Binding-site contacts:
Ligand atom C8 contacts residue GLN278 of chain 34.C at 3.6 Å.
Ligand atom C10 contacts residue GLN278 of chain 34.C at 4.0 Å.
Ligand atom C6 contacts residue ASN272 of chain 34.C at 3.7 Å.
Ligand atom O7 contacts residue LEU62 of chain 34.C at 4.0 Å.
Ligand atom O9 contacts residue LEU67 of chain 34.C at 3.4 Å.
Ligand atom C11 contacts residue PHE75 of chain 34.D at 3.3 Å (hydrophobic).
Ligand atom C11 contacts residue SER274 of chain 34.C at 4.1 Å.
Ligand atom C11 contacts residue PHE65 of chain 34.C at 3.4 Å (hydrophobic).
Ligand atom O1B contacts residue SER274 of chain 34.C at 2.9 Å (h-bond).
Ligand atom C11 contacts residue GLN278 of chain 34.C at 3.5 Å.
Ligand atom C6 contacts residue LYS68 of chain 34.C at 4.2 Å.
Ligand atom O9 contacts residue GLN278 of chain 34.C at 3.9 Å.
Ligand atom N5 contacts residue GLN278 of chain 34.C at 3.7 Å.
Ligand atom C9 contacts residue GLN278 of chain 34.C at 3.1 Å.
Ligand atom O8 contacts residue THR276 of chain 34.C at 3.6 Å.
Ligand atom C10 contacts residue PHE75 of chain 34.D at 4.1 Å (hydrophobic).
Ligand atom C1 contacts residue LYS68 of chain 34.C at 3.6 Å.
Ligand atom C11 contacts residue ASN272 of chain 34.C at 3.6 Å.
Ligand atom C1 contacts residue THR276 of chain 34.C at 3.2 Å.
Ligand atom C10 contacts residue ASN272 of chain 34.C at 3.9 Å.
Ligand atom O8 contacts residue ASN272 of chain 34.C at 3.4 Å (h-bond).
Ligand atom O1A contacts residue ASN272 of chain 34.C at 3.6 Å (h-bond).
Ligand atom C9 contacts residue LEU67 of chain 34.C at 4.1 Å (hydrophobic).
Ligand atom C11 contacts residue HIS138 of chain 34.B at 3.1 Å.
Ligand atom O1B contacts residue THR276 of chain 34.C at 3.5 Å (h-bond).
Ligand atom C1 contacts residue SER274 of chain 34.C at 4.1 Å.
Ligand atom O10 contacts residue PHE75 of chain 34.D at 3.8 Å.
Ligand atom N5 contacts residue ASN272 of chain 34.C at 3.2 Å (h-bond).
Ligand atom O9 contacts residue LYS68 of chain 34.C at 2.9 Å (salt-bridge).
Ligand atom C9 contacts residue LYS68 of chain 34.C at 3.8 Å.
Ligand atom C7 contacts residue GLN278 of chain 34.C at 3.8 Å.
Ligand atom O1A contacts residue THR276 of chain 34.C at 2.3 Å (h-bond).
Ligand atom O1B contacts residue LYS68 of chain 34.C at 3.9 Å.
Ligand atom O8 contacts residue LYS68 of chain 34.C at 3.4 Å.
Ligand atom O1A contacts residue LYS68 of chain 34.C at 2.8 Å.
Ligand atom C1 contacts residue ASN272 of chain 34.C at 4.1 Å.
Ligand atom C5 contacts residue ASN272 of chain 34.C at 4.1 Å.
Ligand atom C11 contacts residue THR276 of chain 34.C at 3.3 Å.
Ligand atom O8 contacts residue GLN278 of chain 34.C at 3.4 Å (h-bond).
Ligand atom C11 contacts residue PHE270 of chain 34.C at 3.8 Å (hydrophobic).

A protein and the small-molecule ligand that binds it are described below.
Small molecule (SMILES): CC(=O)N[C@H]1[C@H]([C@H](O)[C@H](O)CO)O[C@@](O[C@H](CO)[C@@H](O)[C@@H]2O[C@@H](C(=O)O)C[C@H](O)[C@H]2NC(C)=O)(C(=O)O)C[C@@H]1O

Sequence of chain 34.D:
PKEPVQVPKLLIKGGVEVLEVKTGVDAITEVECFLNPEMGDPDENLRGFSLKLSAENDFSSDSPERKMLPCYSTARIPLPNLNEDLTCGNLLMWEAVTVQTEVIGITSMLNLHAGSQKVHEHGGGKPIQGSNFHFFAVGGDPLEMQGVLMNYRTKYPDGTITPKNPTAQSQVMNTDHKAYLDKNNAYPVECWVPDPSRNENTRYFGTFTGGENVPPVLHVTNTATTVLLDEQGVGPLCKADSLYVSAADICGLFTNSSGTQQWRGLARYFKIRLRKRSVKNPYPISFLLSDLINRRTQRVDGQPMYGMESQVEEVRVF

Sequence of chain 34.B:
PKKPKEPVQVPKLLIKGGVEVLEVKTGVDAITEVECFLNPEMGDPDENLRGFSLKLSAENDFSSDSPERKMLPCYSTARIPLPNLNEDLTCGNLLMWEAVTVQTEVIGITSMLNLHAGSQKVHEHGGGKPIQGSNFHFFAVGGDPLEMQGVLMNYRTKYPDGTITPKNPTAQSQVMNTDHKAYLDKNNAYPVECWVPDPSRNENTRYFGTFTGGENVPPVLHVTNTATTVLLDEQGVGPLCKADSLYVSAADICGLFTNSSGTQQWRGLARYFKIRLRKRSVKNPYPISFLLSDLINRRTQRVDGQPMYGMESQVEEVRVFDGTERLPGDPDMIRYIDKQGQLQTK

Sequence of chain 34.C:
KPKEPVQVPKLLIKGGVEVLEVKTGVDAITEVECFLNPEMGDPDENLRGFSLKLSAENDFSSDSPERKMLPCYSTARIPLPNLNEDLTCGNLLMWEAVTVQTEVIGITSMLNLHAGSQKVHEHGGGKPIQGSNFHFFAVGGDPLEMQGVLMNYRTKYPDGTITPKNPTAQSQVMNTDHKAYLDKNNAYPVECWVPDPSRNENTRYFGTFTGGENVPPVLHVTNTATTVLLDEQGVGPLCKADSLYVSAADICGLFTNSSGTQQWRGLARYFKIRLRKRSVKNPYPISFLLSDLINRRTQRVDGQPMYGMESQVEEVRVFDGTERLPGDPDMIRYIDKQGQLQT